Sequence of chain 47.C:
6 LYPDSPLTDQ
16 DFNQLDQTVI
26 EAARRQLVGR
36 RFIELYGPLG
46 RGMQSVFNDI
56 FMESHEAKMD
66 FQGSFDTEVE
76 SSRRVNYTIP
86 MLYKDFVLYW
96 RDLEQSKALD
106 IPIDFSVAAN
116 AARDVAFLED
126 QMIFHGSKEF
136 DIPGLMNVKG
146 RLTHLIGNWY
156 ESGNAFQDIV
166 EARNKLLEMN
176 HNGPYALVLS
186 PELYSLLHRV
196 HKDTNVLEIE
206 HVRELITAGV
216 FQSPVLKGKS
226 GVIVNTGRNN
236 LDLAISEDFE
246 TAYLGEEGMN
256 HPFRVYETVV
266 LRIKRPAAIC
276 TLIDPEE

This small molecule binds to this protein.
Small molecule (SMILES): CC[C@H](C)[C@H](NC(=O)[C@H](CC(C)C)NC(=O)[C@H](CO)NC(=O)CNC(=O)[C@@H](NC(=O)[C@@H](N)[C@@H](C)O)C(C)C)C(=O)N[C@H](C=O)CCC(N)=O

Binding-site contacts:
Ligand atom CA contacts residue ASP243 of chain 47.C at 4.2 Å.
Ligand atom CG2 contacts residue ARG36 of chain 47.C at 3.8 Å.
Ligand atom N contacts residue ARG35 of chain 47.C at 4.1 Å.
Ligand atom O contacts residue ASP243 of chain 47.C at 4.3 Å.
Ligand atom O contacts residue ASP243 of chain 47.C at 4.3 Å.
Ligand atom CB contacts residue ARG35 of chain 47.C at 3.8 Å.
Ligand atom CG2 contacts residue PRO43 of chain 47.C at 4.3 Å (hydrophobic).
Ligand atom CD1 contacts residue ARG29 of chain 47.C at 3.6 Å.
Ligand atom O contacts residue ARG29 of chain 47.C at 3.0 Å (salt-bridge).
Ligand atom C contacts residue ARG35 of chain 47.C at 3.5 Å.
Ligand atom C contacts residue ARG29 of chain 47.C at 3.9 Å.
Ligand atom C contacts residue ASP243 of chain 47.C at 3.5 Å.
Ligand atom CD2 contacts residue ARG29 of chain 47.C at 3.8 Å.
Ligand atom C contacts residue ARG36 of chain 47.C at 3.2 Å.
Ligand atom OG contacts residue ARG35 of chain 47.C at 4.2 Å.
Ligand atom C contacts residue ASP243 of chain 47.C at 4.4 Å.
Ligand atom O contacts residue PHE37 of chain 47.C at 3.8 Å.
Ligand atom CG1 contacts residue ASP243 of chain 47.C at 3.3 Å.
Ligand atom OG contacts residue PHE244 of chain 47.C at 3.7 Å.
Ligand atom CA contacts residue ASP243 of chain 47.C at 3.3 Å.
Ligand atom O contacts residue PRO43 of chain 47.C at 3.7 Å.
Ligand atom CG2 contacts residue ARG35 of chain 47.C at 3.9 Å.
Ligand atom O contacts residue ARG29 of chain 47.C at 4.2 Å.
Ligand atom CB contacts residue ASP243 of chain 47.C at 3.9 Å.
Ligand atom O contacts residue ARG36 of chain 47.C at 2.9 Å (salt-bridge).
Ligand atom C contacts residue PRO43 of chain 47.C at 4.5 Å (hydrophobic).
Ligand atom N contacts residue ASP243 of chain 47.C at 3.3 Å (salt-bridge).
Ligand atom O contacts residue ILE25 of chain 47.C at 3.8 Å.
Ligand atom CB contacts residue ASP243 of chain 47.C at 4.2 Å.
Ligand atom N contacts residue ASP243 of chain 47.C at 3.8 Å.
Ligand atom CA contacts residue ARG29 of chain 47.C at 4.2 Å.
Ligand atom CG2 contacts residue GLU245 of chain 47.C at 3.4 Å.
Ligand atom CG1 contacts residue ARG35 of chain 47.C at 4.4 Å.
Ligand atom O contacts residue ARG35 of chain 47.C at 2.9 Å (salt-bridge).
Ligand atom N contacts residue ARG35 of chain 47.C at 4.1 Å.
Ligand atom CA contacts residue ARG35 of chain 47.C at 4.5 Å.
Ligand atom CB contacts residue ARG35 of chain 47.C at 3.4 Å.
Ligand atom N contacts residue ARG35 of chain 47.C at 4.4 Å.
Ligand atom C contacts residue ARG35 of chain 47.C at 3.7 Å.
Ligand atom O contacts residue ARG35 of chain 47.C at 3.3 Å (salt-bridge).